Sequence of chain 1.C:
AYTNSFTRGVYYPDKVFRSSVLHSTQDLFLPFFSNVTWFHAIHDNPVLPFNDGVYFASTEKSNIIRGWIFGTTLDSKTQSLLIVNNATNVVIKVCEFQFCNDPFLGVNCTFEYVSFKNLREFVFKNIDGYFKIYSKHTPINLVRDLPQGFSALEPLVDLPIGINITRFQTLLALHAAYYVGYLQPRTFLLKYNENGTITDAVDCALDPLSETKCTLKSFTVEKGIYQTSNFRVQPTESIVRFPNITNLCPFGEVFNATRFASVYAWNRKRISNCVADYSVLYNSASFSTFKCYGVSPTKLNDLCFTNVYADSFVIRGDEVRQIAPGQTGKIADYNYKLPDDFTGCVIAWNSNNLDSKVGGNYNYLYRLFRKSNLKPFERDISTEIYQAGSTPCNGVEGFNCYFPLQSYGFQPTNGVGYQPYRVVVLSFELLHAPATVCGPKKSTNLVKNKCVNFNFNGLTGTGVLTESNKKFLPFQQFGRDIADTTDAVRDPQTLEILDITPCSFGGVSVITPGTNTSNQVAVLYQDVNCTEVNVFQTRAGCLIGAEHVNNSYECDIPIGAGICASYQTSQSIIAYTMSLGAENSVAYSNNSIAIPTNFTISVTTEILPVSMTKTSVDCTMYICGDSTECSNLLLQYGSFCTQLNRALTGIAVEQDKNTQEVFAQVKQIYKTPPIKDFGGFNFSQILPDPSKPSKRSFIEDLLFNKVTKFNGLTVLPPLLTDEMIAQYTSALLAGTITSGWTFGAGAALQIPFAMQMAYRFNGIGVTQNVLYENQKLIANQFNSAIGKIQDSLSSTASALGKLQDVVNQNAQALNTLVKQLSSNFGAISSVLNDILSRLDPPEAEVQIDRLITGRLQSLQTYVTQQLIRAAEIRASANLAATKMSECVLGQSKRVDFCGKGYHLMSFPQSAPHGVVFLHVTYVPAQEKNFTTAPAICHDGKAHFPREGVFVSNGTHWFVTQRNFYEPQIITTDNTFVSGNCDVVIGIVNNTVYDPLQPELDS

Binding-site contacts:
Ligand atom N2 contacts residue ASN165 of chain 1.C at 2.9 Å (h-bond).
Ligand atom C1 contacts residue ASN165 of chain 1.C at 1.4 Å.
Ligand atom O5 contacts residue ASN165 of chain 1.C at 2.4 Å (h-bond).
Ligand atom C7 contacts residue ASN165 of chain 1.C at 3.4 Å.
Ligand atom C3 contacts residue ASN165 of chain 1.C at 3.8 Å.
Ligand atom N2 contacts residue GLU132 of chain 1.C at 3.7 Å.
Ligand atom C2 contacts residue ASN165 of chain 1.C at 2.5 Å.
Ligand atom C4 contacts residue ASN165 of chain 1.C at 4.2 Å.
Ligand atom C8 contacts residue ASN165 of chain 1.C at 4.5 Å.
Ligand atom O7 contacts residue ASN165 of chain 1.C at 3.3 Å (h-bond).
Ligand atom C8 contacts residue GLU132 of chain 1.C at 3.9 Å.
Ligand atom C5 contacts residue ASN165 of chain 1.C at 3.7 Å.
Ligand atom C7 contacts residue GLU132 of chain 1.C at 4.2 Å.

A protein and the small-molecule ligand that binds it are described below.
Small molecule (SMILES): CC(=O)N[C@@H]1[C@@H](O)[C@H](O)[C@@H](CO)O[C@H]1O